Binding-site contacts:
Ligand atom O4' contacts residue TYR353 of chain 1.C at 4.1 Å.
Ligand atom O4' contacts residue TYR352 of chain 1.C at 4.3 Å.
Ligand atom C4 contacts residue TYR352 of chain 1.C at 3.4 Å (hydrophobic).
Ligand atom N9 contacts residue TYR352 of chain 1.C at 3.4 Å.
Ligand atom C1' contacts residue TYR352 of chain 1.C at 4.0 Å (hydrophobic).
Ligand atom C2 contacts residue TYR352 of chain 1.C at 3.6 Å (hydrophobic).
Ligand atom N1 contacts residue TYR352 of chain 1.C at 3.3 Å (h-bond).
Ligand atom C6 contacts residue TYR352 of chain 1.C at 3.0 Å (hydrophobic).
Ligand atom N7 contacts residue TYR352 of chain 1.C at 3.0 Å.
Ligand atom C5 contacts residue TYR352 of chain 1.C at 3.2 Å (hydrophobic).
Ligand atom N3 contacts residue TYR352 of chain 1.C at 3.5 Å.
Ligand atom C8 contacts residue TYR352 of chain 1.C at 3.2 Å (hydrophobic).
Ligand atom C2' contacts residue TYR353 of chain 1.C at 4.0 Å (hydrophobic).
Ligand atom C1' contacts residue TYR353 of chain 1.C at 3.8 Å (hydrophobic).
Ligand atom O2' contacts residue TYR353 of chain 1.C at 3.1 Å (h-bond).
Ligand atom N6 contacts residue TYR352 of chain 1.C at 3.1 Å.

The protein below binds the small molecule below.
Small molecule (SMILES): Nc1ccn([C@@H]2O[C@H](CO[P](=O)(O)O[C@H]3[C@@H](O)[C@H](n4cnc5c(=O)nc(N)[nH]c54)O[C@@H]3CO[P](=O)(O)O[C@H]3[C@@H](O)[C@H](n4cnc5c(=O)nc(N)[nH]c54)O[C@@H]3CO[P](=O)(O)O[C@H]3[C@@H](O)[C@H](n4cnc5c(=O)nc(N)[nH]c54)O[C@@H]3CO[P](=O)(O)O[C@H]3[C@@H](O)[C@H](n4ccc(N)nc4=O)O[C@@H]3CO[P](=O)(O)O[C@H]3[C@@H](O)[C@H](n4cnc5c(=O)nc(N)[nH]c54)O[C@@H]3CO[P](=O)(O)O[C@H]3[C@@H](O)[C@H](n4cnc5c(=O)nc(N)[nH]c54)O[C@@H]3CO[P](=O)(O)O[C@H]3[C@@H](O)[C@H](n4cnc5c(N)ncnc54)O[C@@H]3COP(=O)=O)[C@@H](O)[C@H]2O)c(=O)n1

Sequence of chain 1.C:
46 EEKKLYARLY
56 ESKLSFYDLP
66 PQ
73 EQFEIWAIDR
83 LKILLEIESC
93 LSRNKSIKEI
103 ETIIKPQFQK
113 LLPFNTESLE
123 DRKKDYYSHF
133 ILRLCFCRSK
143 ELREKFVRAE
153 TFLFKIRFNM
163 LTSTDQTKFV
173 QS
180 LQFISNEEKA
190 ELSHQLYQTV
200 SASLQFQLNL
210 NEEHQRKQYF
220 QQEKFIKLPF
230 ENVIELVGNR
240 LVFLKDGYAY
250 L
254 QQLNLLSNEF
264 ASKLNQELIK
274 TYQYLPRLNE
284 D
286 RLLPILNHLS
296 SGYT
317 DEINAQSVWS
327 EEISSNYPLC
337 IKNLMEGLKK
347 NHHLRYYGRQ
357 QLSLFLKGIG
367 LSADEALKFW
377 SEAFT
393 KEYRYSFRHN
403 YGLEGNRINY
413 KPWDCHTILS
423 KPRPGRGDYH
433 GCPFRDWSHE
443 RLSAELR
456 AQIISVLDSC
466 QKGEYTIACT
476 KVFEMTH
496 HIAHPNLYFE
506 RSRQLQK